Sequence of chain 3.A:
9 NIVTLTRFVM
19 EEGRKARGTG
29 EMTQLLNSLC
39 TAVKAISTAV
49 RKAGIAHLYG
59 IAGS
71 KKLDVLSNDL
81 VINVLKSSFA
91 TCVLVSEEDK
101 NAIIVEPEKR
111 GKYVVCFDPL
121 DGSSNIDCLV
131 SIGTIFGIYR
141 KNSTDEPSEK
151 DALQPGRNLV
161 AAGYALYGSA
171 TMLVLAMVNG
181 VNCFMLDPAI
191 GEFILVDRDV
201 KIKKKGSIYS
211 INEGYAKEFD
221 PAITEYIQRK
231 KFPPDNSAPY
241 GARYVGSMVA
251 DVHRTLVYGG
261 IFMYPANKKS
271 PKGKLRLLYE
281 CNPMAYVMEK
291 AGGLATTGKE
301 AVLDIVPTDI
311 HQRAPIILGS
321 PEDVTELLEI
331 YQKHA

Binding-site contacts:
Ligand atom O6 contacts residue LYS274 of chain 4.A at 3.3 Å (salt-bridge).
Ligand atom P contacts residue TYR264 of chain 4.A at 3.6 Å.
Ligand atom P contacts residue TYR215 of chain 4.A at 3.8 Å.
Ligand atom O3 contacts residue MET248 of chain 4.A at 2.8 Å (h-bond).
Ligand atom O3P contacts residue ASN212 of chain 4.A at 2.8 Å (h-bond).
Ligand atom P contacts residue TYR244 of chain 4.A at 3.7 Å.
Ligand atom C4 contacts residue MET248 of chain 4.A at 3.5 Å (hydrophobic).
Ligand atom O1 contacts residue ASP121 of chain 4.A at 3.1 Å (salt-bridge).
Ligand atom C3 contacts residue ASP121 of chain 4.A at 3.7 Å.
Ligand atom O2P contacts residue TYR215 of chain 4.A at 3.9 Å.
Ligand atom O6 contacts residue TYR244 of chain 4.A at 3.8 Å.
Ligand atom O6 contacts residue TYR264 of chain 4.A at 3.6 Å.
Ligand atom C1 contacts residue PO41 of chain 4.D at 3.5 Å.
Ligand atom C1 contacts residue ASP121 of chain 4.A at 3.9 Å.
Ligand atom C1 contacts residue LYS274 of chain 4.A at 3.6 Å.
Ligand atom O3P contacts residue ARG243 of chain 3.A at 3.3 Å (salt-bridge).
Ligand atom O2 contacts residue GLY246 of chain 4.A at 3.8 Å.
Ligand atom O4 contacts residue MET248 of chain 4.A at 3.2 Å (h-bond).
Ligand atom O1P contacts residue TYR264 of chain 4.A at 2.5 Å (h-bond).
Ligand atom C2 contacts residue LYS274 of chain 4.A at 4.0 Å.
Ligand atom O1P contacts residue TYR215 of chain 4.A at 2.6 Å (h-bond).
Ligand atom O1 contacts residue PO41 of chain 4.D at 2.9 Å (h-bond).
Ligand atom O2P contacts residue ARG243 of chain 3.A at 3.0 Å (salt-bridge).
Ligand atom O1 contacts residue LEU275 of chain 4.A at 3.9 Å.
Ligand atom O3 contacts residue ASP121 of chain 4.A at 2.7 Å (salt-bridge).
Ligand atom O5 contacts residue LYS274 of chain 4.A at 3.1 Å (salt-bridge).
Ligand atom O2 contacts residue PO41 of chain 4.D at 3.7 Å.
Ligand atom C6 contacts residue TYR244 of chain 4.A at 3.2 Å (hydrophobic).
Ligand atom O1 contacts residue MG1 of chain 4.C at 3.2 Å.
Ligand atom O3P contacts residue TYR244 of chain 4.A at 2.6 Å (h-bond).
Ligand atom O3P contacts residue TYR264 of chain 4.A at 3.9 Å.
Ligand atom C4 contacts residue GLY246 of chain 4.A at 3.3 Å.
Ligand atom C3 contacts residue MET248 of chain 4.A at 3.6 Å (hydrophobic).
Ligand atom O3 contacts residue SER247 of chain 4.A at 3.8 Å.
Ligand atom P contacts residue ASN212 of chain 4.A at 3.8 Å.
Ligand atom O2 contacts residue GLY122 of chain 4.A at 3.6 Å.
Ligand atom O1 contacts residue GLU280 of chain 4.A at 3.1 Å (salt-bridge).
Ligand atom O2P contacts residue ASN212 of chain 4.A at 3.9 Å.
Ligand atom C5 contacts residue GLY246 of chain 4.A at 3.9 Å.
Ligand atom C6 contacts residue GLY246 of chain 4.A at 3.8 Å.

Sequence of chain 4.A:
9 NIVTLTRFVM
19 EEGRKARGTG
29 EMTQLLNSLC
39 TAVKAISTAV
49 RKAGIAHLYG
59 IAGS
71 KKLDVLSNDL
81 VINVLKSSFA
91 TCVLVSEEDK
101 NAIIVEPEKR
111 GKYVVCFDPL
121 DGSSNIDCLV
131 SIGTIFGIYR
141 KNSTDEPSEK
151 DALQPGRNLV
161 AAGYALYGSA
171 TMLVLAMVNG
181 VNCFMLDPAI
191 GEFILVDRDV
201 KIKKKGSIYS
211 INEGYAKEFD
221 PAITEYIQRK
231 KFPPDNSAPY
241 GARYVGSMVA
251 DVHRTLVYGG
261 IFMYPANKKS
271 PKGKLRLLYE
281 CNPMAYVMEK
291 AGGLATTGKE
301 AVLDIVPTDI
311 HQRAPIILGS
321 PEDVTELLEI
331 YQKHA

A small-molecule ligand and the protein it binds are described below.
Small molecule (SMILES): O=P(O)(O)OC[C@H]1O[C@](O)(CO)[C@@H](O)[C@@H]1O